Binding-site contacts:
Ligand atom N9 contacts residue TRP47 of chain 56.E at 4.0 Å.
Ligand atom C2' contacts residue LYS143 of chain 56.E at 4.5 Å.
Ligand atom OP1 contacts residue LYS45 of chain 51.F at 4.3 Å.
Ligand atom O4' contacts residue LYS143 of chain 56.E at 4.2 Å.
Ligand atom O4' contacts residue TRP47 of chain 56.E at 4.0 Å.
Ligand atom N9 contacts residue LYS143 of chain 56.E at 3.8 Å.
Ligand atom C8 contacts residue GLU140 of chain 56.E at 4.1 Å.
Ligand atom N9 contacts residue GLU140 of chain 56.E at 4.1 Å.
Ligand atom N6 contacts residue TRP47 of chain 56.E at 4.2 Å.
Ligand atom C6 contacts residue TRP47 of chain 56.E at 3.9 Å (hydrophobic).
Ligand atom O4' contacts residue GLU140 of chain 56.E at 4.1 Å.
Ligand atom C8 contacts residue LYS143 of chain 56.E at 2.8 Å.
Ligand atom N1 contacts residue TRP47 of chain 56.E at 3.8 Å.
Ligand atom C8 contacts residue TRP47 of chain 56.E at 4.0 Å (hydrophobic).
Ligand atom O2' contacts residue GLU140 of chain 56.E at 3.0 Å (salt-bridge).
Ligand atom N7 contacts residue TRP47 of chain 56.E at 4.0 Å.
Ligand atom C5 contacts residue TRP47 of chain 56.E at 4.0 Å (hydrophobic).
Ligand atom C2 contacts residue TRP47 of chain 56.E at 3.8 Å (hydrophobic).
Ligand atom N7 contacts residue LYS143 of chain 56.E at 3.7 Å.
Ligand atom C1' contacts residue GLU140 of chain 56.E at 3.2 Å.
Ligand atom C1' contacts residue LYS143 of chain 56.E at 4.0 Å.
Ligand atom C2' contacts residue GLU140 of chain 56.E at 3.5 Å.
Ligand atom C4 contacts residue TRP47 of chain 56.E at 3.9 Å (hydrophobic).
Ligand atom C1' contacts residue TRP47 of chain 56.E at 4.3 Å (hydrophobic).
Ligand atom N3 contacts residue TRP47 of chain 56.E at 3.9 Å.

Sequence of chain 56.E:
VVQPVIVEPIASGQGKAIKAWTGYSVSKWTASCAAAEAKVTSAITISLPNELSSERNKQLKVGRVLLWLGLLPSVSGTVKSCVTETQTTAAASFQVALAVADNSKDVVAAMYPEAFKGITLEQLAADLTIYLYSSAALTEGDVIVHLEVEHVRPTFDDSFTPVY

Sequence of chain 51.F:
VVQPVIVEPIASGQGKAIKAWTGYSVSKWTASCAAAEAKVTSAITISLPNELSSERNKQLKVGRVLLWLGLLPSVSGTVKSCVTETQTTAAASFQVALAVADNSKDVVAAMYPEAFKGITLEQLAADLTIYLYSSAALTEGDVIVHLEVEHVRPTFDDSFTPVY

The small molecule below binds the protein below.
Small molecule (SMILES): Nc1ncnc2c1ncn2[C@@H]1O[C@H](COP(=O)=O)[C@@H](O[P](=O)(O)OC[C@H]2O[C@@H](n3ccc(=O)[nH]c3=O)[C@H](O)[C@@H]2O)[C@H]1O